Sequence of chain 1.D:
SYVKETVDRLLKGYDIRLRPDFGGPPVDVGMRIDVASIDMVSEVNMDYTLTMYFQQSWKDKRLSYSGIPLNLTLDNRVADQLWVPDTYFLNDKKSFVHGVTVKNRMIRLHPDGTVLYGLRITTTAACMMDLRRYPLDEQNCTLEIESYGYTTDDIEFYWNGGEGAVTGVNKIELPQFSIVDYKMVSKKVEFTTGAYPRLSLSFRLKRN

This protein binds this small molecule.
Small molecule (SMILES): NCCCC(=O)O

Sequence of chain 1.C:
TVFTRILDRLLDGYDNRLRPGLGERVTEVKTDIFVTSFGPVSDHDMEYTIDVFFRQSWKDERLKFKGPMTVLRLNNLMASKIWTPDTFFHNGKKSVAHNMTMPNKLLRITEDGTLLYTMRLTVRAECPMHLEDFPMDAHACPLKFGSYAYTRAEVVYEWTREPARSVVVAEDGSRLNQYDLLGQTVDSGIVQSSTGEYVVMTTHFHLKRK

Binding-site contacts:
Ligand atom CB contacts residue TYR182 of chain 1.D at 3.5 Å (hydrophobic).
Ligand atom O contacts residue ARG93 of chain 1.C at 2.7 Å (salt-bridge).
Ligand atom OXT contacts residue PHE91 of chain 1.C at 3.3 Å.
Ligand atom CD contacts residue TYR122 of chain 1.D at 3.6 Å (hydrophobic).
Ligand atom N contacts residue TYR230 of chain 1.D at 3.5 Å.
Ligand atom C contacts residue THR227 of chain 1.D at 3.7 Å.
Ligand atom O contacts residue THR227 of chain 1.D at 2.5 Å (h-bond).
Ligand atom N contacts residue TYR182 of chain 1.D at 2.8 Å (h-bond).
Ligand atom CB contacts residue TYR230 of chain 1.D at 3.9 Å (hydrophobic).
Ligand atom C contacts residue PHE91 of chain 1.C at 4.1 Å (hydrophobic).
Ligand atom N contacts residue SER181 of chain 1.D at 3.2 Å (h-bond).
Ligand atom CD contacts residue PHE225 of chain 1.D at 3.9 Å (hydrophobic).
Ligand atom C contacts residue TYR182 of chain 1.D at 4.4 Å (hydrophobic).
Ligand atom CB contacts residue LEU144 of chain 1.C at 4.2 Å (hydrophobic).
Ligand atom CD contacts residue GLU180 of chain 1.D at 4.4 Å.
Ligand atom CB contacts residue PHE91 of chain 1.C at 4.1 Å (hydrophobic).
Ligand atom CG contacts residue TYR230 of chain 1.D at 3.7 Å (hydrophobic).
Ligand atom O contacts residue THR156 of chain 1.C at 3.9 Å.
Ligand atom C contacts residue ARG93 of chain 1.C at 3.4 Å.
Ligand atom OXT contacts residue TYR182 of chain 1.D at 3.3 Å (h-bond).
Ligand atom OXT contacts residue THR156 of chain 1.C at 3.4 Å.
Ligand atom N contacts residue TYR122 of chain 1.D at 3.6 Å (h-bond).
Ligand atom CD contacts residue TYR182 of chain 1.D at 3.8 Å (hydrophobic).
Ligand atom CD contacts residue PHE91 of chain 1.C at 4.0 Å (hydrophobic).
Ligand atom CG contacts residue PHE225 of chain 1.D at 4.3 Å (hydrophobic).
Ligand atom CG contacts residue THR227 of chain 1.D at 4.2 Å.
Ligand atom CD contacts residue TYR230 of chain 1.D at 3.8 Å (hydrophobic).
Ligand atom OXT contacts residue ARG93 of chain 1.C at 4.0 Å.
Ligand atom N contacts residue GLU180 of chain 1.D at 4.0 Å.
Ligand atom C contacts residue THR156 of chain 1.C at 3.9 Å.
Ligand atom C contacts residue LEU144 of chain 1.C at 4.5 Å (hydrophobic).
Ligand atom CG contacts residue ARG93 of chain 1.C at 4.1 Å.